Sequence of chain 1.Y:
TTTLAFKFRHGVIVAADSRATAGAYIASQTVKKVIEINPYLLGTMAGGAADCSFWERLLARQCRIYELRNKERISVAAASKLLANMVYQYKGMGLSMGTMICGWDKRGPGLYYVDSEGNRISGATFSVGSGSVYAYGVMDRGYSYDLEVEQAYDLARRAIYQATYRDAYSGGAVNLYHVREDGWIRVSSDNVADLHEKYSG

A small-molecule ligand and the protein it binds are described below.
Small molecule (SMILES): CC(C)C[C@H](NC(=O)[C@@H](NC(=O)c1cccc(-c2ccccc2)n1)[C@H](C)O)B(O)O

Sequence of chain 1.Z:
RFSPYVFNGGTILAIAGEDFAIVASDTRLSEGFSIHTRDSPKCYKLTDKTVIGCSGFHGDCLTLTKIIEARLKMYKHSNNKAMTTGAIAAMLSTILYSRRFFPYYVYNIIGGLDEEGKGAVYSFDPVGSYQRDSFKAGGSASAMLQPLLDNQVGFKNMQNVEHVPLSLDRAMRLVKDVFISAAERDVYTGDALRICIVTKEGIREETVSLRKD

Binding-site contacts:
Ligand atom C9 contacts residue GLY47 of chain 1.Y at 3.7 Å.
Ligand atom N9 contacts residue THR21 of chain 1.Y at 2.9 Å (h-bond).
Ligand atom O12 contacts residue THR21 of chain 1.Y at 3.1 Å (h-bond).
Ligand atom C10 contacts residue THR21 of chain 1.Y at 3.8 Å.
Ligand atom B26 contacts residue THR1 of chain 1.Y at 1.5 Å.
Ligand atom C24 contacts residue ASP125 of chain 1.Z at 3.8 Å.
Ligand atom B26 contacts residue LYS33 of chain 1.Y at 3.8 Å.
Ligand atom C12 contacts residue ALA49 of chain 1.Y at 3.5 Å (hydrophobic).
Ligand atom N20 contacts residue GLY47 of chain 1.Y at 2.7 Å (h-bond).
Ligand atom O28 contacts residue THR1 of chain 1.Y at 2.3 Å (h-bond).
Ligand atom C21 contacts residue ARG19 of chain 1.Y at 3.9 Å.
Ligand atom O27 contacts residue ALA46 of chain 1.Y at 3.6 Å.
Ligand atom C21 contacts residue THR1 of chain 1.Y at 2.6 Å.
Ligand atom C7 contacts residue THR21 of chain 1.Y at 3.7 Å.
Ligand atom C10 contacts residue GLY47 of chain 1.Y at 3.4 Å.
Ligand atom C22 contacts residue THR1 of chain 1.Y at 3.1 Å.
Ligand atom C3 contacts residue ALA49 of chain 1.Y at 3.7 Å (hydrophobic).
Ligand atom C19 contacts residue PRO126 of chain 1.Z at 3.8 Å (hydrophobic).
Ligand atom C17 contacts residue PRO126 of chain 1.Z at 3.6 Å (hydrophobic).
Ligand atom C6 contacts residue ALA22 of chain 1.Y at 3.8 Å (hydrophobic).
Ligand atom N20 contacts residue THR1 of chain 1.Y at 3.9 Å.
Ligand atom C2 contacts residue THR21 of chain 1.Y at 3.6 Å.
Ligand atom C12 contacts residue ALA20 of chain 1.Y at 3.7 Å (hydrophobic).
Ligand atom O27 contacts residue GLY47 of chain 1.Y at 2.8 Å (h-bond).
Ligand atom O8 contacts residue ALA49 of chain 1.Y at 3.1 Å (h-bond).
Ligand atom O19 contacts residue THR21 of chain 1.Y at 2.9 Å (h-bond).
Ligand atom C5 contacts residue ASP125 of chain 1.Z at 3.6 Å.
Ligand atom O27 contacts residue THR1 of chain 1.Y at 2.5 Å (h-bond).
Ligand atom O8 contacts residue GLY48 of chain 1.Y at 3.8 Å.
Ligand atom C22 contacts residue GLY47 of chain 1.Y at 3.4 Å.
Ligand atom C18 contacts residue GLY47 of chain 1.Y at 3.5 Å.
Ligand atom C4 contacts residue ASP125 of chain 1.Z at 3.5 Å.
Ligand atom N3 contacts residue ASP125 of chain 1.Z at 3.4 Å (salt-bridge).
Ligand atom C1 contacts residue THR21 of chain 1.Y at 3.3 Å.
Ligand atom O19 contacts residue ALA20 of chain 1.Y at 3.2 Å.
Ligand atom C5 contacts residue ALA22 of chain 1.Y at 3.9 Å (hydrophobic).
Ligand atom C3 contacts residue MET45 of chain 1.Y at 3.8 Å (hydrophobic).
Ligand atom C16 contacts residue PRO126 of chain 1.Z at 3.6 Å (hydrophobic).
Ligand atom C21 contacts residue GLY47 of chain 1.Y at 3.7 Å.
Ligand atom C2 contacts residue ASP125 of chain 1.Z at 3.8 Å.